This protein binds this small molecule.
Small molecule (SMILES): OC[C@H]1O[C@@H](Oc2ccccc2)[C@H](O)[C@@H](O)[C@H]1O

Sequence of chain 1.A:
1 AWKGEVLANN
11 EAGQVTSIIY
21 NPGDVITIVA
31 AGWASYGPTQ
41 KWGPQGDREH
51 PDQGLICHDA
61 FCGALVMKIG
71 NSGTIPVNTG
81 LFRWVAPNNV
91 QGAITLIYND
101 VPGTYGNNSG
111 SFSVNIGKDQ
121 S

Binding-site contacts:
Ligand atom C3 contacts residue THR104 of chain 1.A at 4.0 Å.
Ligand atom C1' contacts residue HIS50 of chain 1.A at 3.3 Å.
Ligand atom C4 contacts residue CA1 of chain 1.E at 3.4 Å.
Ligand atom C4 contacts residue THR104 of chain 1.A at 3.5 Å.
Ligand atom C4' contacts residue HIS50 of chain 1.A at 3.9 Å.
Ligand atom O6 contacts residue GLN53 of chain 1.A at 2.7 Å (h-bond).
Ligand atom C2' contacts residue HIS50 of chain 1.A at 3.5 Å.
Ligand atom C5 contacts residue HIS50 of chain 1.A at 4.0 Å.
Ligand atom O5 contacts residue TYR36 of chain 1.A at 3.6 Å.
Ligand atom O2 contacts residue ASN107 of chain 1.A at 3.2 Å (h-bond).
Ligand atom C3 contacts residue CA1 of chain 1.E at 3.4 Å.
Ligand atom C3' contacts residue HIS50 of chain 1.A at 3.8 Å.
Ligand atom O3 contacts residue CA1 of chain 1.E at 2.4 Å.
Ligand atom O6 contacts residue HIS50 of chain 1.A at 2.6 Å (h-bond).
Ligand atom O4 contacts residue CA1 of chain 1.E at 2.4 Å.
Ligand atom C6 contacts residue VAL101 of chain 1.A at 3.8 Å (hydrophobic).
Ligand atom C6 contacts residue HIS50 of chain 1.A at 3.5 Å.
Ligand atom C2' contacts residue GLN53 of chain 1.A at 4.0 Å.
Ligand atom C6 contacts residue CYS62 of chain 1.A at 4.1 Å (hydrophobic).
Ligand atom C6 contacts residue GLN53 of chain 1.A at 3.6 Å.
Ligand atom C5' contacts residue HIS50 of chain 1.A at 3.8 Å.
Ligand atom O3 contacts residue TYR36 of chain 1.A at 3.4 Å (h-bond).
Ligand atom O1 contacts residue TYR36 of chain 1.A at 3.7 Å.
Ligand atom C2 contacts residue TYR36 of chain 1.A at 3.6 Å (hydrophobic).
Ligand atom C1 contacts residue TYR36 of chain 1.A at 4.1 Å (hydrophobic).
Ligand atom C6' contacts residue HIS50 of chain 1.A at 3.5 Å.
Ligand atom O3 contacts residue THR104 of chain 1.A at 3.3 Å (h-bond).
Ligand atom C2 contacts residue CA1 of chain 1.E at 4.0 Å.
Ligand atom O4 contacts residue ASP100 of chain 1.A at 2.6 Å (salt-bridge).
Ligand atom O5 contacts residue GLN53 of chain 1.A at 4.0 Å.
Ligand atom O5 contacts residue HIS50 of chain 1.A at 3.3 Å (h-bond).
Ligand atom C6 contacts residue ASP100 of chain 1.A at 3.4 Å.
Ligand atom C5 contacts residue GLN53 of chain 1.A at 3.7 Å.
Ligand atom C2 contacts residue ASN107 of chain 1.A at 3.9 Å.
Ligand atom O1 contacts residue HIS50 of chain 1.A at 3.9 Å.
Ligand atom O3 contacts residue ASN107 of chain 1.A at 3.0 Å (h-bond).
Ligand atom O4 contacts residue TYR36 of chain 1.A at 3.1 Å (h-bond).
Ligand atom C4 contacts residue ASP100 of chain 1.A at 3.5 Å.
Ligand atom O4 contacts residue THR104 of chain 1.A at 3.4 Å (h-bond).
Ligand atom C3 contacts residue TYR36 of chain 1.A at 3.9 Å (hydrophobic).